Sequence of chain 1.B:
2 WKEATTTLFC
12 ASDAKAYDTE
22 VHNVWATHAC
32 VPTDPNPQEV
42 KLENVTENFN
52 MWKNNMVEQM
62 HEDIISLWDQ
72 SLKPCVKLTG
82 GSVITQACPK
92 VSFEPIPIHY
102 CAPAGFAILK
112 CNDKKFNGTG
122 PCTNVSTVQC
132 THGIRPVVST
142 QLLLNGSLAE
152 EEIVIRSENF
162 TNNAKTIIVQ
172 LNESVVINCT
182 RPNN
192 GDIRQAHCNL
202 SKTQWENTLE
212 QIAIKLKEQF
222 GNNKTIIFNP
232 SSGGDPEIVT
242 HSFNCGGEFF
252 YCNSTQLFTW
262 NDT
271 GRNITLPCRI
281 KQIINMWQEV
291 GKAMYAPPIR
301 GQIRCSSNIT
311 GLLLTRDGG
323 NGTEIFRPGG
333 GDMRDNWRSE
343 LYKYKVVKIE

Binding-site contacts:
Ligand atom C8 contacts residue GLU151 of chain 1.B at 3.9 Å.
Ligand atom C4 contacts residue GLU174 of chain 1.B at 4.1 Å.
Ligand atom N2 contacts residue GLU152 of chain 1.B at 2.9 Å (salt-bridge).
Ligand atom C5 contacts residue GLU174 of chain 1.B at 4.0 Å.
Ligand atom O7 contacts residue ASN173 of chain 1.B at 3.4 Å (h-bond).
Ligand atom N2 contacts residue ASN173 of chain 1.B at 2.4 Å (h-bond).
Ligand atom C4 contacts residue ASN173 of chain 1.B at 4.1 Å.
Ligand atom C2 contacts residue GLU152 of chain 1.B at 3.4 Å.
Ligand atom C1 contacts residue GLU152 of chain 1.B at 3.8 Å.
Ligand atom C7 contacts residue GLU152 of chain 1.B at 3.8 Å.
Ligand atom O7 contacts residue GLU174 of chain 1.B at 3.2 Å (salt-bridge).
Ligand atom C1 contacts residue ASN173 of chain 1.B at 1.4 Å.
Ligand atom C5 contacts residue ASN173 of chain 1.B at 3.7 Å.
Ligand atom C3 contacts residue ASN173 of chain 1.B at 3.5 Å.
Ligand atom C2 contacts residue ASN173 of chain 1.B at 2.1 Å.
Ligand atom C8 contacts residue GLU152 of chain 1.B at 4.2 Å.
Ligand atom C8 contacts residue ASN173 of chain 1.B at 4.2 Å.
Ligand atom O6 contacts residue GLN212 of chain 1.B at 2.9 Å (h-bond).
Ligand atom O5 contacts residue GLU174 of chain 1.B at 4.2 Å.
Ligand atom O5 contacts residue ASN173 of chain 1.B at 2.4 Å (h-bond).
Ligand atom O5 contacts residue GLU152 of chain 1.B at 4.5 Å.
Ligand atom O4 contacts residue GLU174 of chain 1.B at 4.1 Å.
Ligand atom C1 contacts residue GLU174 of chain 1.B at 3.6 Å.
Ligand atom C6 contacts residue GLN212 of chain 1.B at 3.9 Å.
Ligand atom C3 contacts residue GLU174 of chain 1.B at 3.6 Å.
Ligand atom C2 contacts residue GLU174 of chain 1.B at 4.1 Å.
Ligand atom C7 contacts residue ASN173 of chain 1.B at 3.1 Å.
Ligand atom C7 contacts residue GLU174 of chain 1.B at 4.2 Å.

This protein binds this small molecule.
Small molecule (SMILES): CC(=O)N[C@@H]1[C@@H](O)[C@H](O)[C@@H](CO)O[C@H]1O